Sequence of chain 32.K:
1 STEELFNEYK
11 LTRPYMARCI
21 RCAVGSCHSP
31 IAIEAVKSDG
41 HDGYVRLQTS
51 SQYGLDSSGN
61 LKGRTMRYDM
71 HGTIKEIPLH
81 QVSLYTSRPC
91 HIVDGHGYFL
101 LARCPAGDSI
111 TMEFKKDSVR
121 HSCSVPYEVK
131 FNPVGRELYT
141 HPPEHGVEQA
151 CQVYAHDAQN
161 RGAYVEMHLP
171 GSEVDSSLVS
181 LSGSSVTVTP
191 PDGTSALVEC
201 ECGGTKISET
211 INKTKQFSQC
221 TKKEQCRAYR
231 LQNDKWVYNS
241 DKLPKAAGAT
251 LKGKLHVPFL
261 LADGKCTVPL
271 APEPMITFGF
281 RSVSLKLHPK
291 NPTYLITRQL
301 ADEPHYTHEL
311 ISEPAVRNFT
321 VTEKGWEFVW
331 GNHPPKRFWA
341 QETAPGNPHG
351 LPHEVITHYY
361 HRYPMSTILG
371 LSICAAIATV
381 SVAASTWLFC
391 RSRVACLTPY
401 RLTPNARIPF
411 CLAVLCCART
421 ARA

Binding-site contacts:
Ligand atom N2 contacts residue ILE211 of chain 32.K at 4.0 Å.
Ligand atom C3 contacts residue ASN212 of chain 32.K at 3.8 Å.
Ligand atom C1 contacts residue ILE211 of chain 32.K at 4.2 Å (hydrophobic).
Ligand atom O5 contacts residue ASN212 of chain 32.K at 2.4 Å (h-bond).
Ligand atom C5 contacts residue ASN212 of chain 32.K at 3.7 Å.
Ligand atom C4 contacts residue ASN212 of chain 32.K at 4.2 Å.
Ligand atom C1 contacts residue ASN212 of chain 32.K at 1.4 Å.
Ligand atom N2 contacts residue ASN212 of chain 32.K at 2.9 Å (h-bond).
Ligand atom C2 contacts residue ASN212 of chain 32.K at 2.5 Å.
Ligand atom C7 contacts residue ASN212 of chain 32.K at 3.7 Å.
Ligand atom O7 contacts residue ASN212 of chain 32.K at 4.1 Å.

The small molecule below binds the protein below.
Small molecule (SMILES): CC(=O)N[C@@H]1[C@@H](O)[C@H](O)[C@@H](CO)O[C@H]1O